Sequence of chain 2.A:
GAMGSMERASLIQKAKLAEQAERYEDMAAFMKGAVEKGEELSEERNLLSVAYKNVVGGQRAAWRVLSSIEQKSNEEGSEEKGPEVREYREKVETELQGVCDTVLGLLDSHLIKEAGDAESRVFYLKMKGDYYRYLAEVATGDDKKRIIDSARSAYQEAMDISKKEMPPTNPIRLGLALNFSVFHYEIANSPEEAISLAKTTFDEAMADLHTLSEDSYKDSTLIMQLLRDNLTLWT

This protein binds this small molecule.
Small molecule (SMILES): CC(C)[C@H](NC(=O)[C@@H](NC(=O)[C@H](C)NC(=O)[C@@H]1CCCN1C(=O)[C@@H](N)Cc1ccccc1)[C@@H](C)OP(=O)(O)O)C(=O)O

Binding-site contacts:
Ligand atom CB contacts residue ASN231 of chain 2.A at 3.6 Å.
Ligand atom CG1 contacts residue RZT1 of chain 2.C at 3.8 Å.
Ligand atom O2P contacts residue LYS54 of chain 2.A at 3.8 Å.
Ligand atom P contacts residue ARG134 of chain 2.A at 3.7 Å.
Ligand atom CB contacts residue ASN231 of chain 2.A at 3.6 Å.
Ligand atom O contacts residue ASN180 of chain 2.A at 2.9 Å (h-bond).
Ligand atom O3P contacts residue TYR135 of chain 2.A at 2.5 Å (h-bond).
Ligand atom O3P contacts residue LYS54 of chain 2.A at 2.9 Å (salt-bridge).
Ligand atom CG contacts residue VAL183 of chain 2.A at 3.8 Å (hydrophobic).
Ligand atom C contacts residue LYS127 of chain 2.A at 3.7 Å.
Ligand atom O1P contacts residue ARG61 of chain 2.A at 2.9 Å (salt-bridge).
Ligand atom C contacts residue ASN180 of chain 2.A at 3.6 Å.
Ligand atom CD2 contacts residue ARG65 of chain 2.A at 3.8 Å.
Ligand atom CG2 contacts residue ASN180 of chain 2.A at 3.6 Å.
Ligand atom N contacts residue ASN231 of chain 2.A at 2.8 Å (h-bond).
Ligand atom C contacts residue ASN231 of chain 2.A at 3.7 Å.
Ligand atom OXT contacts residue LYS54 of chain 2.A at 3.6 Å.
Ligand atom CA contacts residue ASN231 of chain 2.A at 3.6 Å.
Ligand atom CG2 contacts residue VAL183 of chain 2.A at 3.6 Å (hydrophobic).
Ligand atom CG2 contacts residue GLY176 of chain 2.A at 3.5 Å.
Ligand atom CG1 contacts residue LEU227 of chain 2.A at 3.4 Å (hydrophobic).
Ligand atom CA contacts residue ASN180 of chain 2.A at 3.2 Å.
Ligand atom CG2 contacts residue ARG134 of chain 2.A at 3.8 Å.
Ligand atom O1P contacts residue ARG134 of chain 2.A at 2.8 Å (salt-bridge).
Ligand atom C contacts residue LYS54 of chain 2.A at 3.2 Å.
Ligand atom O contacts residue LYS54 of chain 2.A at 2.9 Å (salt-bridge).
Ligand atom P contacts residue LYS54 of chain 2.A at 3.8 Å.
Ligand atom P contacts residue TYR135 of chain 2.A at 3.8 Å.
Ligand atom O3P contacts residue ARG134 of chain 2.A at 2.8 Å (salt-bridge).
Ligand atom CA contacts residue LEU179 of chain 2.A at 3.8 Å (hydrophobic).
Ligand atom O contacts residue ASN231 of chain 2.A at 3.0 Å (h-bond).
Ligand atom CG1 contacts residue LEU179 of chain 2.A at 3.8 Å (hydrophobic).
Ligand atom O contacts residue VAL183 of chain 2.A at 3.5 Å.
Ligand atom CB contacts residue ASN180 of chain 2.A at 3.2 Å.
Ligand atom P contacts residue ARG61 of chain 2.A at 3.7 Å.
Ligand atom CA contacts residue ASN231 of chain 2.A at 3.7 Å.
Ligand atom O contacts residue LEU179 of chain 2.A at 3.4 Å.
Ligand atom O contacts residue LYS127 of chain 2.A at 2.8 Å (salt-bridge).
Ligand atom O2P contacts residue ARG61 of chain 2.A at 2.9 Å (salt-bridge).
Ligand atom N contacts residue ASN180 of chain 2.A at 3.0 Å (h-bond).